Binding-site contacts:
Ligand atom C1 contacts residue ASN331 of chain 1.B at 3.8 Å.
Ligand atom O7 contacts residue GLN580 of chain 1.B at 4.4 Å.
Ligand atom C5 contacts residue ASN331 of chain 1.B at 4.5 Å.
Ligand atom O4 contacts residue GLN580 of chain 1.B at 4.4 Å.
Ligand atom C4 contacts residue GLN580 of chain 1.B at 4.4 Å.
Ligand atom O5 contacts residue ASN331 of chain 1.B at 3.3 Å (h-bond).

Sequence of chain 1.B:
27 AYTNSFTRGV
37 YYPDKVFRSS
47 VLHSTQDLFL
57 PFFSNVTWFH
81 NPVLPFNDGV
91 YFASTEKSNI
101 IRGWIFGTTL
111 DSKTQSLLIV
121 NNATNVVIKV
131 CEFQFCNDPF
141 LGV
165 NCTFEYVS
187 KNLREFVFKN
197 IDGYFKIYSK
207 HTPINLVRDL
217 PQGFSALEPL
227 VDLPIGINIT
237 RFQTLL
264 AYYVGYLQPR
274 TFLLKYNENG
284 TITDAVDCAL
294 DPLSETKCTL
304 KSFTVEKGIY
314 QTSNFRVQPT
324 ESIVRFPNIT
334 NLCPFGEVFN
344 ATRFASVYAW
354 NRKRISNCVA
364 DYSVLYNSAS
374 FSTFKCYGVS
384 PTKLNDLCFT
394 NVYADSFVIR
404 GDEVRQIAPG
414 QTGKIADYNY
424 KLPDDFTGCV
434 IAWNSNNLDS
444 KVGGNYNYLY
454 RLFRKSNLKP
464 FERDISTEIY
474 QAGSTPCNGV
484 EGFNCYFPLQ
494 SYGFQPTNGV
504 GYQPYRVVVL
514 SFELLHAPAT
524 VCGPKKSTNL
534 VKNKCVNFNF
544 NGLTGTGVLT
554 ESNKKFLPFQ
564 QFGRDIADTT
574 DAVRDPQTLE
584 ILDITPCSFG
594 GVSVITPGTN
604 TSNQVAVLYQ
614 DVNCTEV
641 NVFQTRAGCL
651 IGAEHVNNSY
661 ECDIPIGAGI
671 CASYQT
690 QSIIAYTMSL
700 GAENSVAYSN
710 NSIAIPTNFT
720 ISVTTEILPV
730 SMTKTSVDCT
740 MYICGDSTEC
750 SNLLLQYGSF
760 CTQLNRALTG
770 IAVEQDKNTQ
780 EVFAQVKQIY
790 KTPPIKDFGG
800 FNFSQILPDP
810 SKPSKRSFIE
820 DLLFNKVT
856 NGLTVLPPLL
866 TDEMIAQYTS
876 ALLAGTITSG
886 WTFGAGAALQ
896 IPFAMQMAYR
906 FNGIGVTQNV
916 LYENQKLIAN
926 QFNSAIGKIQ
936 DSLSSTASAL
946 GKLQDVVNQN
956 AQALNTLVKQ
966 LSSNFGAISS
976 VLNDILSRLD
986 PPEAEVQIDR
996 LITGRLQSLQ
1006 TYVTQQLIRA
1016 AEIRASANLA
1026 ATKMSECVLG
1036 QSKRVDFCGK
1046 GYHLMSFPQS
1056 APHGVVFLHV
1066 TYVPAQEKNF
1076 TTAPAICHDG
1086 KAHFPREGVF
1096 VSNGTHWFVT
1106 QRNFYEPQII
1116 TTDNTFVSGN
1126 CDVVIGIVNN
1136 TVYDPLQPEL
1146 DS

A small-molecule ligand and the protein it binds are described below.
Small molecule (SMILES): CC(=O)N[C@@H]1[C@@H](O)[C@H](O)[C@@H](CO)O[C@H]1O